This small molecule binds to this protein.
Small molecule (SMILES): CC(=O)N[C@@H]1[C@@H](O)[C@H](O[C@@H]2O[C@H](CO)[C@@H](O[C@@H]3O[C@H](CO)[C@@H](O)[C@H](O)[C@H]3NC(C)=O)[C@H](O)[C@H]2NC(C)=O)[C@@H](CO)O[C@H]1O

Sequence of chain 1.A:
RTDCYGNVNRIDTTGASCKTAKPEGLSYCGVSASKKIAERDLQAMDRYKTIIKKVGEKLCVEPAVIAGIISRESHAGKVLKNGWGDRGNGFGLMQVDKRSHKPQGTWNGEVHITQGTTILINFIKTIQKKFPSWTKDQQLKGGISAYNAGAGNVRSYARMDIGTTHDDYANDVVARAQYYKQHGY

Binding-site contacts:
Ligand atom C6 contacts residue GLU73 of chain 1.A at 3.5 Å.
Ligand atom N2 contacts residue TYR147 of chain 1.A at 3.0 Å (h-bond).
Ligand atom O6 contacts residue PHE123 of chain 1.A at 3.5 Å.
Ligand atom C7 contacts residue ASP97 of chain 1.A at 4.0 Å.
Ligand atom C7 contacts residue TYR147 of chain 1.A at 4.0 Å (hydrophobic).
Ligand atom O1 contacts residue THR165 of chain 1.A at 3.6 Å.
Ligand atom O4 contacts residue ASP97 of chain 1.A at 3.9 Å.
Ligand atom O4 contacts residue PHE123 of chain 1.A at 3.8 Å.
Ligand atom O7 contacts residue ASP97 of chain 1.A at 3.0 Å (salt-bridge).
Ligand atom O4 contacts residue GLY150 of chain 1.A at 4.0 Å.
Ligand atom O7 contacts residue THR165 of chain 1.A at 3.8 Å.
Ligand atom C1 contacts residue TYR147 of chain 1.A at 3.5 Å (hydrophobic).
Ligand atom O7 contacts residue VAL96 of chain 1.A at 3.9 Å.
Ligand atom C3 contacts residue PHE123 of chain 1.A at 3.7 Å (hydrophobic).
Ligand atom C6 contacts residue PHE123 of chain 1.A at 3.5 Å (hydrophobic).
Ligand atom O1 contacts residue ASN148 of chain 1.A at 3.8 Å.
Ligand atom C3 contacts residue TYR147 of chain 1.A at 4.0 Å (hydrophobic).
Ligand atom C5 contacts residue PHE123 of chain 1.A at 4.0 Å (hydrophobic).
Ligand atom O6 contacts residue ILE119 of chain 1.A at 3.8 Å.
Ligand atom O6 contacts residue TYR147 of chain 1.A at 3.5 Å (h-bond).
Ligand atom O7 contacts residue GLY150 of chain 1.A at 3.8 Å.
Ligand atom O3 contacts residue PHE123 of chain 1.A at 3.7 Å.
Ligand atom C3 contacts residue ASP97 of chain 1.A at 3.8 Å.
Ligand atom O6 contacts residue SER100 of chain 1.A at 3.9 Å.
Ligand atom C1 contacts residue ASN148 of chain 1.A at 3.6 Å.
Ligand atom O6 contacts residue GLU73 of chain 1.A at 2.8 Å (salt-bridge).
Ligand atom O3 contacts residue ASN148 of chain 1.A at 3.6 Å.
Ligand atom C2 contacts residue TYR147 of chain 1.A at 3.5 Å (hydrophobic).
Ligand atom O6 contacts residue ASN148 of chain 1.A at 3.4 Å.
Ligand atom C6 contacts residue TYR147 of chain 1.A at 4.0 Å (hydrophobic).
Ligand atom C6 contacts residue GLN95 of chain 1.A at 3.9 Å.
Ligand atom O3 contacts residue HIS101 of chain 1.A at 2.9 Å (h-bond).
Ligand atom O6 contacts residue HIS101 of chain 1.A at 2.9 Å.
Ligand atom C5 contacts residue ASN148 of chain 1.A at 3.8 Å.
Ligand atom C8 contacts residue TYR147 of chain 1.A at 3.1 Å (hydrophobic).
Ligand atom C8 contacts residue GLN95 of chain 1.A at 4.0 Å.
Ligand atom O5 contacts residue PHE123 of chain 1.A at 3.2 Å.
Ligand atom O7 contacts residue HIS101 of chain 1.A at 3.4 Å.
Ligand atom O5 contacts residue ASN148 of chain 1.A at 3.5 Å (h-bond).
Ligand atom C4 contacts residue ASN148 of chain 1.A at 3.5 Å.